Binding-site contacts:
Ligand atom CL6 contacts residue PHE193 of chain 1.A at 4.1 Å.
Ligand atom N9 contacts residue ASP101 of chain 1.A at 3.5 Å (salt-bridge).
Ligand atom CL6 contacts residue LYS226 of chain 1.A at 2.8 Å.
Ligand atom CL6 contacts residue PHE195 of chain 1.A at 4.1 Å.
Ligand atom N3 contacts residue MET144 of chain 1.A at 4.0 Å.
Ligand atom N2 contacts residue ASN120 of chain 1.A at 2.7 Å (h-bond).
Ligand atom C2 contacts residue ASP190 of chain 1.A at 3.2 Å.
Ligand atom C5 contacts residue LYS226 of chain 1.A at 3.8 Å.
Ligand atom C5 contacts residue PHE195 of chain 1.A at 3.6 Å (hydrophobic).
Ligand atom N2 contacts residue MET144 of chain 1.A at 4.0 Å.
Ligand atom C2 contacts residue ASN120 of chain 1.A at 3.5 Å.
Ligand atom N2 contacts residue ASP190 of chain 1.A at 2.8 Å (salt-bridge).
Ligand atom C6 contacts residue MET144 of chain 1.A at 3.8 Å (hydrophobic).
Ligand atom C2 contacts residue ARG261 of chain 1.A at 3.8 Å.
Ligand atom C8 contacts residue SO41 of chain 1.H at 3.9 Å.
Ligand atom C8 contacts residue PHE195 of chain 1.A at 3.6 Å (hydrophobic).
Ligand atom N2 contacts residue VAL142 of chain 1.A at 3.9 Å.
Ligand atom C4 contacts residue ASN120 of chain 1.A at 4.1 Å.
Ligand atom N1 contacts residue MET144 of chain 1.A at 3.6 Å (h-bond).
Ligand atom N3 contacts residue ARG261 of chain 1.A at 3.7 Å.
Ligand atom N7 contacts residue ARG261 of chain 1.A at 3.2 Å (salt-bridge).
Ligand atom C6 contacts residue ARG261 of chain 1.A at 4.0 Å.
Ligand atom N2 contacts residue LEU220 of chain 1.A at 4.0 Å.
Ligand atom C6 contacts residue LYS226 of chain 1.A at 3.9 Å.
Ligand atom N1 contacts residue ARG261 of chain 1.A at 4.0 Å.
Ligand atom C4 contacts residue ARG261 of chain 1.A at 3.5 Å.
Ligand atom C6 contacts residue ASP190 of chain 1.A at 3.7 Å.
Ligand atom C8 contacts residue ARG261 of chain 1.A at 3.1 Å.
Ligand atom N1 contacts residue ASP190 of chain 1.A at 2.6 Å (salt-bridge).
Ligand atom CL6 contacts residue GLY222 of chain 1.A at 3.2 Å.
Ligand atom N3 contacts residue VAL122 of chain 1.A at 4.0 Å.
Ligand atom N3 contacts residue ASN120 of chain 1.A at 3.0 Å (h-bond).
Ligand atom C6 contacts residue PHE195 of chain 1.A at 4.0 Å (hydrophobic).
Ligand atom N1 contacts residue LEU220 of chain 1.A at 3.9 Å.
Ligand atom CL6 contacts residue ASP190 of chain 1.A at 4.1 Å.
Ligand atom N7 contacts residue PHE195 of chain 1.A at 3.3 Å.
Ligand atom N7 contacts residue LYS226 of chain 1.A at 3.2 Å (salt-bridge).
Ligand atom N9 contacts residue ARG261 of chain 1.A at 3.3 Å.
Ligand atom C5 contacts residue ARG261 of chain 1.A at 3.5 Å.
Ligand atom C2 contacts residue MET144 of chain 1.A at 3.6 Å (hydrophobic).

This small molecule binds to this protein.
Small molecule (SMILES): Nc1nc(Cl)c2nc[nH]c2n1

Sequence of chain 1.A:
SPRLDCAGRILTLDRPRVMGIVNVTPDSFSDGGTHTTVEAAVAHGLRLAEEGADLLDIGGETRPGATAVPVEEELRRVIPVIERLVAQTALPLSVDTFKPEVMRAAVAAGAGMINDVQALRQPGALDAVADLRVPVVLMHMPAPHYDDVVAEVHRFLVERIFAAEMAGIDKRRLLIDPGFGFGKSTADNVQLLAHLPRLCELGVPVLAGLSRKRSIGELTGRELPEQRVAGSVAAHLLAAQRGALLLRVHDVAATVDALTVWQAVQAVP